Binding-site contacts:
Ligand atom N contacts residue GLU203 of chain 1.B at 3.9 Å.
Ligand atom O contacts residue ALA202 of chain 1.B at 4.3 Å.
Ligand atom CB contacts residue ALA201 of chain 1.B at 3.7 Å (hydrophobic).
Ligand atom CB contacts residue ALA202 of chain 1.B at 4.2 Å (hydrophobic).
Ligand atom CB contacts residue ALA201 of chain 1.B at 3.5 Å (hydrophobic).
Ligand atom CA contacts residue CYS114 of chain 1.B at 3.5 Å (hydrophobic).
Ligand atom N contacts residue CYS114 of chain 1.B at 4.4 Å.
Ligand atom O contacts residue GLU203 of chain 1.B at 3.7 Å.
Ligand atom N contacts residue ALA202 of chain 1.B at 4.1 Å.
Ligand atom C contacts residue ALA202 of chain 1.B at 4.5 Å (hydrophobic).
Ligand atom N contacts residue ALA202 of chain 1.B at 4.3 Å.
Ligand atom C contacts residue GLU203 of chain 1.B at 4.0 Å.
Ligand atom CA contacts residue GLU203 of chain 1.B at 4.1 Å.
Ligand atom C contacts residue ALA202 of chain 1.B at 4.5 Å (hydrophobic).
Ligand atom SG contacts residue CYS114 of chain 1.B at 2.0 Å (h-bond).
Ligand atom C contacts residue GLU203 of chain 1.B at 4.3 Å.
Ligand atom N contacts residue ALA201 of chain 1.B at 2.3 Å (h-bond).
Ligand atom CA contacts residue ALA202 of chain 1.B at 3.6 Å (hydrophobic).
Ligand atom O contacts residue GLU203 of chain 1.B at 3.0 Å (salt-bridge).
Ligand atom O contacts residue ALA202 of chain 1.B at 4.0 Å.
Ligand atom O contacts residue ARG204 of chain 1.B at 4.2 Å.
Ligand atom CA contacts residue ALA201 of chain 1.B at 3.3 Å (hydrophobic).
Ligand atom C contacts residue ALA201 of chain 1.B at 3.6 Å (hydrophobic).
Ligand atom CB contacts residue GLU203 of chain 1.B at 4.1 Å.
Ligand atom N contacts residue GLU203 of chain 1.B at 4.5 Å.
Ligand atom C contacts residue ALA201 of chain 1.B at 3.1 Å (hydrophobic).
Ligand atom CA contacts residue ALA201 of chain 1.B at 3.1 Å (hydrophobic).
Ligand atom CB contacts residue CYS114 of chain 1.B at 3.0 Å (hydrophobic).
Ligand atom O contacts residue ALA201 of chain 1.B at 4.3 Å.

Sequence of chain 1.B:
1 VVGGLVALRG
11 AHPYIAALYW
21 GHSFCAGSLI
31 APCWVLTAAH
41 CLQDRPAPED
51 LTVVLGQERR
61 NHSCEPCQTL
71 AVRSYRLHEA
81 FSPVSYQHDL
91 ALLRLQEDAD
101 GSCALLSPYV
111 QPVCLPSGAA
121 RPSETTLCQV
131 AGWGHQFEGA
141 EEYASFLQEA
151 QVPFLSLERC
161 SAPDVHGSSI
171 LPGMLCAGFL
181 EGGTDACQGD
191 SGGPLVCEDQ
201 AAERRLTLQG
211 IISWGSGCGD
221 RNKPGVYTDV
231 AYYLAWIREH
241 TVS

A small-molecule ligand and the protein it binds are described below.
Small molecule (SMILES): CC(C)C[C@H](NC(=O)[C@@H]1CCCN1C(=O)CNC(=O)[C@H](C)N)C(=O)N[C@@H](CO)C(=O)N[C@@H](CS)C(=O)NCC(=O)N[C@@H](C)C(=O)N[C@@H](C)C=O